Binding-site contacts:
Ligand atom C8 contacts residue ILE39 of chain 1.D at 4.2 Å (hydrophobic).
Ligand atom C6 contacts residue VAL38 of chain 1.D at 4.5 Å (hydrophobic).
Ligand atom C4 contacts residue ASN70 of chain 1.D at 4.3 Å.
Ligand atom C6 contacts residue ILE39 of chain 1.D at 3.4 Å (hydrophobic).
Ligand atom O7 contacts residue VAL38 of chain 1.D at 4.0 Å.
Ligand atom N2 contacts residue ASN70 of chain 1.D at 2.8 Å (h-bond).
Ligand atom C6 contacts residue ASN70 of chain 1.D at 4.1 Å.
Ligand atom C2 contacts residue ASN70 of chain 1.D at 2.4 Å.
Ligand atom O7 contacts residue ASN70 of chain 1.D at 2.4 Å (h-bond).
Ligand atom C3 contacts residue ASN70 of chain 1.D at 3.7 Å.
Ligand atom O5 contacts residue ASN70 of chain 1.D at 2.5 Å (h-bond).
Ligand atom C8 contacts residue ASN70 of chain 1.D at 4.1 Å.
Ligand atom C4 contacts residue VAL38 of chain 1.D at 4.4 Å (hydrophobic).
Ligand atom C6 contacts residue GLY69 of chain 1.D at 4.5 Å.
Ligand atom C2 contacts residue VAL38 of chain 1.D at 4.2 Å (hydrophobic).
Ligand atom C5 contacts residue ASN70 of chain 1.D at 4.5 Å.
Ligand atom O3 contacts residue VAL38 of chain 1.D at 4.4 Å.
Ligand atom C5 contacts residue VAL38 of chain 1.D at 4.3 Å (hydrophobic).
Ligand atom O7 contacts residue ILE39 of chain 1.D at 3.2 Å (h-bond).
Ligand atom C5 contacts residue ILE39 of chain 1.D at 4.3 Å (hydrophobic).
Ligand atom C6 contacts residue THR40 of chain 1.D at 4.4 Å.
Ligand atom C5 contacts residue ASN70 of chain 1.D at 3.8 Å.
Ligand atom C7 contacts residue ASN70 of chain 1.D at 2.8 Å.
Ligand atom C7 contacts residue ILE39 of chain 1.D at 4.1 Å (hydrophobic).
Ligand atom C1 contacts residue ASN70 of chain 1.D at 1.4 Å.

Sequence of chain 1.D:
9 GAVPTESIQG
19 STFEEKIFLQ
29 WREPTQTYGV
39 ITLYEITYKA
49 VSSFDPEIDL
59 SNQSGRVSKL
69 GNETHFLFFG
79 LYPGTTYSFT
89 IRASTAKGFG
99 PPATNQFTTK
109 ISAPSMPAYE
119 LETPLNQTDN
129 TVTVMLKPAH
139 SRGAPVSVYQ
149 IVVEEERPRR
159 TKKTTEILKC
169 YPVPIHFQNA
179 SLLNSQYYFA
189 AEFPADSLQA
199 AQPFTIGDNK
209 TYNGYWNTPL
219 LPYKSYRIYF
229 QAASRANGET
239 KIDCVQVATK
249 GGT

The small molecule below binds the protein below.
Small molecule (SMILES): CC(=O)N[C@H]1[C@H](O[C@H]2[C@H](O)[C@@H](NC(C)=O)CO[C@@H]2CO[C@@H]2O[C@@H](C)[C@@H](O)[C@@H](O)[C@@H]2O)O[C@H](CO)[C@@H](O[C@@H]2O[C@H](CO)[C@@H](O)[C@H](O)[C@@H]2O)[C@@H]1O